Binding-site contacts:
Ligand atom C8 contacts residue ASN481 of chain 1.A at 3.7 Å.
Ligand atom O7 contacts residue ASN481 of chain 1.A at 3.0 Å (h-bond).
Ligand atom C3 contacts residue ASN481 of chain 1.A at 3.7 Å.
Ligand atom C8 contacts residue NAG2 of chain 1.T at 4.0 Å.
Ligand atom O4 contacts residue NAG2 of chain 1.T at 4.4 Å.
Ligand atom C6 contacts residue NAG2 of chain 1.T at 4.1 Å.
Ligand atom C2 contacts residue ASN481 of chain 1.A at 2.4 Å.
Ligand atom C1 contacts residue ASN481 of chain 1.A at 1.4 Å.
Ligand atom C7 contacts residue ASN481 of chain 1.A at 3.1 Å.
Ligand atom C4 contacts residue ASN481 of chain 1.A at 4.2 Å.
Ligand atom O5 contacts residue ASN481 of chain 1.A at 2.4 Å (h-bond).
Ligand atom C7 contacts residue NAG2 of chain 1.T at 4.2 Å.
Ligand atom C5 contacts residue ASN481 of chain 1.A at 3.7 Å.
Ligand atom N2 contacts residue ASN481 of chain 1.A at 2.8 Å (h-bond).
Ligand atom C5 contacts residue NAG2 of chain 1.T at 3.9 Å.
Ligand atom O7 contacts residue NAG2 of chain 1.T at 3.8 Å.

The protein below binds the small molecule below.
Small molecule (SMILES): CC(=O)N[C@H]1[C@H](O[C@H]2[C@H](O)[C@@H](NC(C)=O)CO[C@@H]2CO)O[C@H](CO)[C@@H](O)[C@@H]1O

Sequence of chain 1.A:
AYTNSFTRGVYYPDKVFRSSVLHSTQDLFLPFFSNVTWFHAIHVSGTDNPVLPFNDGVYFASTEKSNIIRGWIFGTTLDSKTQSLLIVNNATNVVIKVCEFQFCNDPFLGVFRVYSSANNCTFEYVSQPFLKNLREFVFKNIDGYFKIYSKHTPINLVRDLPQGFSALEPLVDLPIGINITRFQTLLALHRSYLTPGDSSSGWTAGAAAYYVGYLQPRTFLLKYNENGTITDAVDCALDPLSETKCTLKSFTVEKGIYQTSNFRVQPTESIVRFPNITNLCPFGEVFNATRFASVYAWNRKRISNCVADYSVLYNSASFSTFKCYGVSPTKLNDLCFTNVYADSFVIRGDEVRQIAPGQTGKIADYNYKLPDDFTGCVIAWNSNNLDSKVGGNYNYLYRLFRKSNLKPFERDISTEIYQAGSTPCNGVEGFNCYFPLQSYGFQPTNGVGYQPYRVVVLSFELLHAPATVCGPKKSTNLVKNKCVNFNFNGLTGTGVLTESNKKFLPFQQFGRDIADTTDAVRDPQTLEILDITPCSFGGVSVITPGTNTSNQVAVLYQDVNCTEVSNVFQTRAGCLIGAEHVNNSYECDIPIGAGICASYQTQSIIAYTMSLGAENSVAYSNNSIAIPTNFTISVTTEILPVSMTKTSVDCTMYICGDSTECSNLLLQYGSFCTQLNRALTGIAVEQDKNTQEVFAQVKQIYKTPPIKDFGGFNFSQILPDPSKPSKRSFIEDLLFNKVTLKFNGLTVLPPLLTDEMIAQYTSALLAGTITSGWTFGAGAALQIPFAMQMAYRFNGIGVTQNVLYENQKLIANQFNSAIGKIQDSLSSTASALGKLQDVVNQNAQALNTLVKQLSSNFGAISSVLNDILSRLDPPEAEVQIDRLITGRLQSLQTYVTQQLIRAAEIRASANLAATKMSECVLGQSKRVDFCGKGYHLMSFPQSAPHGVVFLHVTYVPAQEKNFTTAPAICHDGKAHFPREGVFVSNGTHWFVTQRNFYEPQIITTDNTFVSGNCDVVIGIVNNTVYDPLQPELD